Sequence of chain 5.C:
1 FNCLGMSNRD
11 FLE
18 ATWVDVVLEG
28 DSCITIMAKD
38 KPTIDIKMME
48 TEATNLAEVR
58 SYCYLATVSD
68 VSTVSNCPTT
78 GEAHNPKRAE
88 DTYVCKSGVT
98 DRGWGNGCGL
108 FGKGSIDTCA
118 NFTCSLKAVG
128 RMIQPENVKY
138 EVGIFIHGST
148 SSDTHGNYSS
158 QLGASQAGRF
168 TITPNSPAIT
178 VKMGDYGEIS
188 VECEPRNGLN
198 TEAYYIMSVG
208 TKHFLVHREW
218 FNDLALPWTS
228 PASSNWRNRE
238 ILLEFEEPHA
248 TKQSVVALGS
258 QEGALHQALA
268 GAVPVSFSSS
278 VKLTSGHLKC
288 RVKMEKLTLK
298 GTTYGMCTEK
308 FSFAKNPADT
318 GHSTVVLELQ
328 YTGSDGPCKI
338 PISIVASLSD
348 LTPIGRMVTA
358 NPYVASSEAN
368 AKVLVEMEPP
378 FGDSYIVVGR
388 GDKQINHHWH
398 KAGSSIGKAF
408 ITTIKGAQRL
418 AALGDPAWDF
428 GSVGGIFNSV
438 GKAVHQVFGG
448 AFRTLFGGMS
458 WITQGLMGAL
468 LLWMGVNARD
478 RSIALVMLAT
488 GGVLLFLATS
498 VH

The small molecule below binds the protein below.
Small molecule (SMILES): CC(=O)N[C@@H]1[C@@H](O)[C@H](O)[C@@H](CO)O[C@H]1O

Binding-site contacts:
Ligand atom O5 contacts residue THR120 of chain 5.C at 3.2 Å (h-bond).
Ligand atom C7 contacts residue SER66 of chain 5.C at 3.5 Å.
Ligand atom C7 contacts residue ASN118 of chain 5.C at 3.5 Å.
Ligand atom C1 contacts residue ASN118 of chain 5.C at 1.5 Å.
Ligand atom C1 contacts residue THR89 of chain 5.C at 4.1 Å.
Ligand atom C8 contacts residue SER66 of chain 5.C at 4.0 Å.
Ligand atom C2 contacts residue SER66 of chain 5.C at 4.5 Å.
Ligand atom N2 contacts residue TYR90 of chain 5.C at 4.3 Å.
Ligand atom C4 contacts residue THR120 of chain 5.C at 4.4 Å.
Ligand atom C6 contacts residue THR120 of chain 5.C at 3.4 Å.
Ligand atom C5 contacts residue ASN118 of chain 5.C at 3.7 Å.
Ligand atom C8 contacts residue ASP67 of chain 5.C at 3.9 Å.
Ligand atom C1 contacts residue THR120 of chain 5.C at 4.3 Å.
Ligand atom C5 contacts residue THR89 of chain 5.C at 4.4 Å.
Ligand atom N2 contacts residue ASN118 of chain 5.C at 2.9 Å (h-bond).
Ligand atom O7 contacts residue ASN118 of chain 5.C at 4.0 Å.
Ligand atom N2 contacts residue SER66 of chain 5.C at 4.3 Å.
Ligand atom C8 contacts residue ASN118 of chain 5.C at 4.2 Å.
Ligand atom C2 contacts residue ASN118 of chain 5.C at 2.5 Å.
Ligand atom C7 contacts residue TYR90 of chain 5.C at 4.5 Å (hydrophobic).
Ligand atom O6 contacts residue THR89 of chain 5.C at 4.0 Å.
Ligand atom C6 contacts residue THR89 of chain 5.C at 4.4 Å.
Ligand atom O7 contacts residue SER66 of chain 5.C at 3.0 Å (h-bond).
Ligand atom C3 contacts residue ASN118 of chain 5.C at 3.8 Å.
Ligand atom C4 contacts residue ASN118 of chain 5.C at 4.2 Å.
Ligand atom C8 contacts residue TYR90 of chain 5.C at 3.5 Å (hydrophobic).
Ligand atom O5 contacts residue THR89 of chain 5.C at 4.2 Å.
Ligand atom C5 contacts residue THR120 of chain 5.C at 3.8 Å.
Ligand atom O5 contacts residue ASN118 of chain 5.C at 2.4 Å (h-bond).